The small molecule below binds the protein below.
Small molecule (SMILES): O=C1C[C@H](NC(=O)OC[C@@H]2CCCN2)C(=O)N1

Binding-site contacts:
Ligand atom C3 contacts residue ASN51 of chain 1.B at 3.9 Å.
Ligand atom C7 contacts residue TRP80 of chain 1.B at 3.5 Å (hydrophobic).
Ligand atom C1 contacts residue TRP80 of chain 1.B at 3.6 Å (hydrophobic).
Ligand atom C2 contacts residue TRP86 of chain 1.B at 4.2 Å (hydrophobic).
Ligand atom C7 contacts residue TYR102 of chain 1.B at 3.7 Å (hydrophobic).
Ligand atom C1 contacts residue TRP86 of chain 1.B at 4.2 Å (hydrophobic).
Ligand atom C6 contacts residue TRP80 of chain 1.B at 3.4 Å (hydrophobic).
Ligand atom N2 contacts residue SER79 of chain 1.B at 4.0 Å.
Ligand atom N2 contacts residue PHE78 of chain 1.B at 2.8 Å (h-bond).
Ligand atom O4 contacts residue ASN51 of chain 1.B at 3.5 Å.
Ligand atom O4 contacts residue PRO52 of chain 1.B at 3.4 Å.
Ligand atom O2 contacts residue TRP100 of chain 1.B at 3.8 Å.
Ligand atom N1 contacts residue TRP86 of chain 1.B at 3.6 Å.
Ligand atom C6 contacts residue TYR102 of chain 1.B at 3.5 Å (hydrophobic).
Ligand atom C1 contacts residue TRP100 of chain 1.B at 3.9 Å (hydrophobic).
Ligand atom O2 contacts residue ASN51 of chain 1.B at 2.9 Å (h-bond).
Ligand atom C6 contacts residue TRP86 of chain 1.B at 3.6 Å (hydrophobic).
Ligand atom O1 contacts residue TRP86 of chain 1.B at 3.6 Å.
Ligand atom C5 contacts residue TRP80 of chain 1.B at 3.7 Å (hydrophobic).
Ligand atom O3 contacts residue TYR102 of chain 1.B at 2.8 Å (h-bond).
Ligand atom N1 contacts residue TRP100 of chain 1.B at 3.5 Å (h-bond).
Ligand atom O3 contacts residue TRP80 of chain 1.B at 3.0 Å (h-bond).
Ligand atom O3 contacts residue SER79 of chain 1.B at 3.5 Å.
Ligand atom C5 contacts residue TRP86 of chain 1.B at 4.3 Å (hydrophobic).
Ligand atom C7 contacts residue TRP100 of chain 1.B at 3.7 Å (hydrophobic).
Ligand atom N2 contacts residue TRP86 of chain 1.B at 3.9 Å.
Ligand atom C2 contacts residue ASN51 of chain 1.B at 4.0 Å.
Ligand atom O4 contacts residue PHE78 of chain 1.B at 3.7 Å.
Ligand atom O3 contacts residue PHE78 of chain 1.B at 3.9 Å.
Ligand atom C8 contacts residue TRP86 of chain 1.B at 4.1 Å (hydrophobic).
Ligand atom O3 contacts residue TRP86 of chain 1.B at 3.6 Å.
Ligand atom C5 contacts residue ASN51 of chain 1.B at 4.2 Å.
Ligand atom C6 contacts residue SER79 of chain 1.B at 4.1 Å.
Ligand atom C6 contacts residue PHE78 of chain 1.B at 3.8 Å (hydrophobic).
Ligand atom C2 contacts residue TRP100 of chain 1.B at 3.8 Å (hydrophobic).
Ligand atom C7 contacts residue TRP86 of chain 1.B at 3.7 Å (hydrophobic).
Ligand atom O4 contacts residue TRP80 of chain 1.B at 4.0 Å.
Ligand atom N2 contacts residue TRP80 of chain 1.B at 3.5 Å.
Ligand atom O1 contacts residue TRP100 of chain 1.B at 4.2 Å.
Ligand atom C5 contacts residue PHE78 of chain 1.B at 3.7 Å (hydrophobic).

Sequence of chain 1.B:
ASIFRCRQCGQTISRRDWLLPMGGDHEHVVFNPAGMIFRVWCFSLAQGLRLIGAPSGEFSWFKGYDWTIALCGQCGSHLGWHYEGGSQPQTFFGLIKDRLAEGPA